Sequence of chain 1.A:
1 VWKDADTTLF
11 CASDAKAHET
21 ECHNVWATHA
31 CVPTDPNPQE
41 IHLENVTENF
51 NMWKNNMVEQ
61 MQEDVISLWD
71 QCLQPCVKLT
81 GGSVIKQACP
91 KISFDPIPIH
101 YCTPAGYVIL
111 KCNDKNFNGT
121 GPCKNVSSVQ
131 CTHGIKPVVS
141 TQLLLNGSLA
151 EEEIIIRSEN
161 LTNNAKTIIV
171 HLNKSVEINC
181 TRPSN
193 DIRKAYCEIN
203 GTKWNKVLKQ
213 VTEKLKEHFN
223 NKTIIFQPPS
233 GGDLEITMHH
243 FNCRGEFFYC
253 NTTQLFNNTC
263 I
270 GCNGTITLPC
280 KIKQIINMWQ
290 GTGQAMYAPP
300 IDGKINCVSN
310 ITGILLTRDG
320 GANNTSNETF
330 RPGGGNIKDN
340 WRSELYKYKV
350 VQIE

A small-molecule ligand and the protein it binds are described below.
Small molecule (SMILES): CC(=O)N[C@@H]1[C@@H](O)[C@H](O)[C@@H](CO)O[C@H]1O

Binding-site contacts:
Ligand atom C7 contacts residue ASN202 of chain 1.A at 3.3 Å.
Ligand atom O7 contacts residue ASN202 of chain 1.A at 3.5 Å (h-bond).
Ligand atom C2 contacts residue ASN202 of chain 1.A at 2.3 Å.
Ligand atom O5 contacts residue THR204 of chain 1.A at 4.2 Å.
Ligand atom C4 contacts residue ASN202 of chain 1.A at 4.1 Å.
Ligand atom O5 contacts residue ASN202 of chain 1.A at 2.4 Å (h-bond).
Ligand atom C8 contacts residue ASN202 of chain 1.A at 4.1 Å.
Ligand atom C5 contacts residue LYS205 of chain 1.A at 3.9 Å.
Ligand atom C3 contacts residue ASN202 of chain 1.A at 3.7 Å.
Ligand atom C6 contacts residue LYS205 of chain 1.A at 3.5 Å.
Ligand atom C1 contacts residue THR204 of chain 1.A at 4.3 Å.
Ligand atom N2 contacts residue ASN202 of chain 1.A at 3.0 Å (h-bond).
Ligand atom O5 contacts residue LYS205 of chain 1.A at 3.2 Å.
Ligand atom C1 contacts residue LYS205 of chain 1.A at 4.1 Å.
Ligand atom C5 contacts residue THR204 of chain 1.A at 4.4 Å.
Ligand atom C8 contacts residue THR274 of chain 1.A at 4.4 Å.
Ligand atom C5 contacts residue ASN202 of chain 1.A at 3.7 Å.
Ligand atom C1 contacts residue ASN202 of chain 1.A at 1.4 Å.
Ligand atom C4 contacts residue LYS205 of chain 1.A at 4.2 Å.